Sequence of chain 1.A:
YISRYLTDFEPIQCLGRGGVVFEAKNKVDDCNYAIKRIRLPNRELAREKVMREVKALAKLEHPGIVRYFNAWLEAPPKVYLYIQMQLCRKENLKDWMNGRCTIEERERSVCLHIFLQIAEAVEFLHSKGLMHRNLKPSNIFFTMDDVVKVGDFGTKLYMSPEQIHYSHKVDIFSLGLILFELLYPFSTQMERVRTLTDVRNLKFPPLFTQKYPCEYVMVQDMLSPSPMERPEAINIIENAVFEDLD

This protein binds this small molecule.
Small molecule (SMILES): Cc1nc(N)c2c(-c3ccc4c(c3)CCN4C(=O)Cc3cc(F)cc(C(F)(F)F)c3)cn(C)c2n1

Binding-site contacts:
Ligand atom C12 contacts residue MET111 of chain 1.A at 3.5 Å (hydrophobic).
Ligand atom F1 contacts residue LEU71 of chain 1.A at 3.5 Å.
Ligand atom F1 contacts residue VAL68 of chain 1.A at 3.5 Å.
Ligand atom F3 contacts residue ILE109 of chain 1.A at 3.2 Å.
Ligand atom C16 contacts residue ASP178 of chain 1.A at 3.3 Å.
Ligand atom C24 contacts residue ARG115 of chain 1.A at 3.6 Å.
Ligand atom C9 contacts residue LEU71 of chain 1.A at 3.6 Å (hydrophobic).
Ligand atom F4 contacts residue LEU74 of chain 1.A at 3.8 Å.
Ligand atom N3 contacts residue PHE167 of chain 1.A at 3.7 Å.
Ligand atom N5 contacts residue GLN112 of chain 1.A at 2.9 Å (h-bond).
Ligand atom F3 contacts residue TYR82 of chain 1.A at 3.4 Å.
Ligand atom C22 contacts residue PHE179 of chain 1.A at 3.8 Å (hydrophobic).
Ligand atom N4 contacts residue ASP178 of chain 1.A at 3.7 Å.
Ligand atom F4 contacts residue LEU71 of chain 1.A at 3.3 Å.
Ligand atom C11 contacts residue LEU71 of chain 1.A at 3.4 Å (hydrophobic).
Ligand atom C7 contacts residue MET111 of chain 1.A at 3.7 Å (hydrophobic).
Ligand atom F4 contacts residue TYR82 of chain 1.A at 3.7 Å.
Ligand atom C10 contacts residue TYR82 of chain 1.A at 3.7 Å (hydrophobic).
Ligand atom O1 contacts residue MET111 of chain 1.A at 3.7 Å.
Ligand atom C19 contacts residue VAL80 of chain 1.A at 3.3 Å (hydrophobic).
Ligand atom C15 contacts residue ASP178 of chain 1.A at 3.2 Å.
Ligand atom C19 contacts residue ASP178 of chain 1.A at 3.6 Å.
Ligand atom C18 contacts residue ASP178 of chain 1.A at 3.7 Å.
Ligand atom C10 contacts residue LEU71 of chain 1.A at 3.1 Å (hydrophobic).
Ligand atom C18 contacts residue VAL80 of chain 1.A at 3.7 Å (hydrophobic).
Ligand atom C11 contacts residue MET111 of chain 1.A at 3.7 Å (hydrophobic).
Ligand atom F2 contacts residue LEU71 of chain 1.A at 3.6 Å.
Ligand atom F2 contacts residue VAL68 of chain 1.A at 3.3 Å.
Ligand atom N4 contacts residue MET111 of chain 1.A at 3.6 Å.
Ligand atom C24 contacts residue CYS114 of chain 1.A at 3.2 Å (hydrophobic).
Ligand atom C3 contacts residue CYS114 of chain 1.A at 3.8 Å (hydrophobic).
Ligand atom C14 contacts residue ASP178 of chain 1.A at 3.7 Å.
Ligand atom C2 contacts residue PHE167 of chain 1.A at 3.7 Å (hydrophobic).
Ligand atom C4 contacts residue ALA48 of chain 1.A at 3.6 Å (hydrophobic).
Ligand atom F2 contacts residue TYR82 of chain 1.A at 3.6 Å.
Ligand atom C13 contacts residue ASP178 of chain 1.A at 3.5 Å.
Ligand atom C21 contacts residue MET111 of chain 1.A at 3.6 Å (hydrophobic).
Ligand atom F2 contacts residue ALA72 of chain 1.A at 3.3 Å.
Ligand atom N2 contacts residue CYS114 of chain 1.A at 3.1 Å (h-bond).
Ligand atom O1 contacts residue PHE179 of chain 1.A at 3.7 Å.